This small molecule binds to this protein.
Small molecule (SMILES): CC(=O)N[C@@H]1[C@@H](O)[C@H](O)[C@@H](CO)O[C@H]1O

Sequence of chain 1.J:
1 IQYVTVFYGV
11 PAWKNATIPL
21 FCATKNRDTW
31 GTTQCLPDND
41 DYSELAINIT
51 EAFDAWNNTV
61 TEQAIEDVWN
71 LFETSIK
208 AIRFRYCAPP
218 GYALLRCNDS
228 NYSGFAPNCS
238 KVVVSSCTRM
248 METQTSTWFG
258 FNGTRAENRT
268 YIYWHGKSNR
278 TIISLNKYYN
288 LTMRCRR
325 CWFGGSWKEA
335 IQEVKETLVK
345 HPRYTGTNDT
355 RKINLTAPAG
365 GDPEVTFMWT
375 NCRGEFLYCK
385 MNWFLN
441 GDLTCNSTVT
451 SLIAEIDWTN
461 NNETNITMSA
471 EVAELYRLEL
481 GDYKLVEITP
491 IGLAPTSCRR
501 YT

Binding-site contacts:
Ligand atom C2 contacts residue ASN265 of chain 1.J at 2.5 Å.
Ligand atom C3 contacts residue ASN265 of chain 1.J at 3.8 Å.
Ligand atom O5 contacts residue ASN265 of chain 1.J at 2.4 Å (h-bond).
Ligand atom C1 contacts residue ASN265 of chain 1.J at 1.4 Å.
Ligand atom N2 contacts residue ASN265 of chain 1.J at 2.9 Å (h-bond).
Ligand atom C7 contacts residue ASN265 of chain 1.J at 3.8 Å.
Ligand atom C4 contacts residue ASN265 of chain 1.J at 4.2 Å.
Ligand atom O7 contacts residue ASN265 of chain 1.J at 4.3 Å.
Ligand atom C5 contacts residue ASN265 of chain 1.J at 3.7 Å.